Sequence of chain 1.C:
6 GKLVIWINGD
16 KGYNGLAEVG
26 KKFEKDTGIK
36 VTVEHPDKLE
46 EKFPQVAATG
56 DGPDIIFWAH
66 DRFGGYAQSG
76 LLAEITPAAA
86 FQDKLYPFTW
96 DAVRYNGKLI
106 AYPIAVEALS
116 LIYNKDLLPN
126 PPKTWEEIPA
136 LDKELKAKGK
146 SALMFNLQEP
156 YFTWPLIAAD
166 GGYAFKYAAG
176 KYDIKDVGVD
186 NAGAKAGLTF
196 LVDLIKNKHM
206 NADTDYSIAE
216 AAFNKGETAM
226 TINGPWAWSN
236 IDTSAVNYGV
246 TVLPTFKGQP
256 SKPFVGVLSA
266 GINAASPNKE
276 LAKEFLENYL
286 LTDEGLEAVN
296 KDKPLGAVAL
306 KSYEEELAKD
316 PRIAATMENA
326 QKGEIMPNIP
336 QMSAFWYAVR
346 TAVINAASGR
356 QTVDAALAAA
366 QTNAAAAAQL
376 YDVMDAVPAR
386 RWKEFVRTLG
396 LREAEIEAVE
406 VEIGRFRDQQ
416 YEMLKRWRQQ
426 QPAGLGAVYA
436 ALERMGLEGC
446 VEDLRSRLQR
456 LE

Binding-site contacts:
Ligand atom C6 contacts residue GLU154 of chain 1.C at 3.4 Å.
Ligand atom O4 contacts residue TYR156 of chain 1.C at 3.5 Å.
Ligand atom C5 contacts residue TYR156 of chain 1.C at 3.8 Å (hydrophobic).
Ligand atom O6 contacts residue PRO155 of chain 1.C at 3.2 Å.
Ligand atom C3 contacts residue GLU112 of chain 1.C at 3.8 Å.
Ligand atom O2 contacts residue GLU112 of chain 1.C at 4.0 Å.
Ligand atom C1 contacts residue TRP341 of chain 1.C at 4.0 Å (hydrophobic).
Ligand atom C3 contacts residue TRP63 of chain 1.C at 4.0 Å (hydrophobic).
Ligand atom O3 contacts residue LYS16 of chain 1.C at 2.9 Å (salt-bridge).
Ligand atom O2 contacts residue TRP341 of chain 1.C at 3.7 Å.
Ligand atom O2 contacts residue ALA64 of chain 1.C at 4.1 Å.
Ligand atom O4 contacts residue TRP231 of chain 1.C at 3.3 Å.
Ligand atom O5 contacts residue TYR156 of chain 1.C at 3.2 Å.
Ligand atom C1 contacts residue TYR156 of chain 1.C at 4.1 Å (hydrophobic).
Ligand atom C5 contacts residue TRP341 of chain 1.C at 4.2 Å (hydrophobic).
Ligand atom O4 contacts residue LYS16 of chain 1.C at 3.4 Å (salt-bridge).
Ligand atom O3 contacts residue ALA64 of chain 1.C at 3.8 Å.
Ligand atom O4 contacts residue ASP15 of chain 1.C at 2.6 Å (salt-bridge).
Ligand atom O6 contacts residue TYR156 of chain 1.C at 3.5 Å (h-bond).
Ligand atom O5 contacts residue TRP341 of chain 1.C at 3.4 Å.
Ligand atom C2 contacts residue ASP66 of chain 1.C at 3.3 Å.
Ligand atom O6 contacts residue TRP341 of chain 1.C at 4.1 Å.
Ligand atom O2 contacts residue ASP66 of chain 1.C at 2.1 Å (salt-bridge).
Ligand atom C3 contacts residue TRP231 of chain 1.C at 3.9 Å (hydrophobic).
Ligand atom C3 contacts residue ASP66 of chain 1.C at 3.5 Å.
Ligand atom O3 contacts residue GLU112 of chain 1.C at 2.8 Å (salt-bridge).
Ligand atom O6 contacts residue GLU154 of chain 1.C at 2.9 Å (salt-bridge).
Ligand atom O3 contacts residue ASP66 of chain 1.C at 3.8 Å.
Ligand atom O2 contacts residue ARG67 of chain 1.C at 3.9 Å.
Ligand atom O2 contacts residue TRP63 of chain 1.C at 3.9 Å.
Ligand atom O2 contacts residue TYR156 of chain 1.C at 3.7 Å.
Ligand atom C6 contacts residue TYR156 of chain 1.C at 3.6 Å (hydrophobic).
Ligand atom O3 contacts residue TRP231 of chain 1.C at 3.8 Å.
Ligand atom C2 contacts residue TRP63 of chain 1.C at 3.6 Å (hydrophobic).
Ligand atom O1 contacts residue TRP341 of chain 1.C at 3.4 Å.
Ligand atom C4 contacts residue LYS16 of chain 1.C at 4.0 Å.
Ligand atom O3 contacts residue MET331 of chain 1.C at 4.2 Å.
Ligand atom O3 contacts residue TRP63 of chain 1.C at 3.2 Å (h-bond).
Ligand atom C4 contacts residue ASP15 of chain 1.C at 3.6 Å.
Ligand atom C3 contacts residue LYS16 of chain 1.C at 4.0 Å.

This small molecule binds to this protein.
Small molecule (SMILES): OC[C@H]1O[C@H](O[C@H]2[C@H](O)[C@@H](O)[C@@H](O)O[C@@H]2CO)[C@H](O)[C@@H](O)[C@@H]1O